Sequence of chain 1.C:
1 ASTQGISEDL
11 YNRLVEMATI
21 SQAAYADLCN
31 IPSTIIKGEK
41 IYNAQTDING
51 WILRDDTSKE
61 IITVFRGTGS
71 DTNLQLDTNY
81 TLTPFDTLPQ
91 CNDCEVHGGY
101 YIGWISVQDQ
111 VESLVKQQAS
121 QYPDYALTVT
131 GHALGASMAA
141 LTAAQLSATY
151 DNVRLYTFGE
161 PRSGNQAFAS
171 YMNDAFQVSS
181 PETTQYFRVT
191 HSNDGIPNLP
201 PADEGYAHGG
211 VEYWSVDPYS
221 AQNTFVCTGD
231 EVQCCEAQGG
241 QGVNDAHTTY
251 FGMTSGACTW

The protein below binds the small molecule below.
Small molecule (SMILES): CC(=O)N[C@@H]1[C@@H](O)[C@H](O)[C@@H](CO)O[C@H]1O

Binding-site contacts:
Ligand atom N2 contacts residue ASN79 of chain 1.C at 2.8 Å (h-bond).
Ligand atom O5 contacts residue GLY99 of chain 1.C at 4.5 Å.
Ligand atom O5 contacts residue ILE102 of chain 1.C at 4.0 Å.
Ligand atom C1 contacts residue GLY98 of chain 1.C at 3.8 Å.
Ligand atom C4 contacts residue ILE102 of chain 1.C at 4.2 Å (hydrophobic).
Ligand atom O3 contacts residue NDG1 of chain 1.K at 3.9 Å.
Ligand atom O1 contacts residue ASN79 of chain 1.C at 2.4 Å (h-bond).
Ligand atom C1 contacts residue ASN79 of chain 1.C at 3.3 Å.
Ligand atom C4 contacts residue NDG1 of chain 1.K at 2.9 Å.
Ligand atom C5 contacts residue ILE102 of chain 1.C at 4.4 Å (hydrophobic).
Ligand atom C6 contacts residue ILE102 of chain 1.C at 4.0 Å (hydrophobic).
Ligand atom O5 contacts residue GLY98 of chain 1.C at 3.0 Å (h-bond).
Ligand atom O4 contacts residue NDG1 of chain 1.K at 2.5 Å (h-bond).
Ligand atom O6 contacts residue THR83 of chain 1.C at 3.5 Å.
Ligand atom C6 contacts residue GLY98 of chain 1.C at 3.9 Å.
Ligand atom O6 contacts residue ILE102 of chain 1.C at 3.5 Å.
Ligand atom C6 contacts residue NDG1 of chain 1.K at 3.0 Å.
Ligand atom C6 contacts residue TYR101 of chain 1.C at 4.5 Å (hydrophobic).
Ligand atom C7 contacts residue ASN79 of chain 1.C at 3.1 Å.
Ligand atom O5 contacts residue ASN79 of chain 1.C at 4.3 Å.
Ligand atom O7 contacts residue ASN79 of chain 1.C at 2.8 Å (h-bond).
Ligand atom C5 contacts residue THR83 of chain 1.C at 4.3 Å.
Ligand atom C1 contacts residue THR81 of chain 1.C at 4.5 Å.
Ligand atom C5 contacts residue GLY98 of chain 1.C at 4.1 Å.
Ligand atom C2 contacts residue ASN79 of chain 1.C at 3.4 Å.
Ligand atom O6 contacts residue TYR101 of chain 1.C at 3.6 Å.
Ligand atom O6 contacts residue NDG1 of chain 1.K at 4.2 Å.
Ligand atom O1 contacts residue GLY98 of chain 1.C at 3.4 Å (h-bond).
Ligand atom C6 contacts residue THR83 of chain 1.C at 3.3 Å.
Ligand atom C5 contacts residue NDG1 of chain 1.K at 3.4 Å.
Ligand atom C3 contacts residue NDG1 of chain 1.K at 4.0 Å.
Ligand atom O1 contacts residue GLY99 of chain 1.C at 3.8 Å.
Ligand atom O6 contacts residue GLY98 of chain 1.C at 2.7 Å (h-bond).